Sequence of chain 1.P:
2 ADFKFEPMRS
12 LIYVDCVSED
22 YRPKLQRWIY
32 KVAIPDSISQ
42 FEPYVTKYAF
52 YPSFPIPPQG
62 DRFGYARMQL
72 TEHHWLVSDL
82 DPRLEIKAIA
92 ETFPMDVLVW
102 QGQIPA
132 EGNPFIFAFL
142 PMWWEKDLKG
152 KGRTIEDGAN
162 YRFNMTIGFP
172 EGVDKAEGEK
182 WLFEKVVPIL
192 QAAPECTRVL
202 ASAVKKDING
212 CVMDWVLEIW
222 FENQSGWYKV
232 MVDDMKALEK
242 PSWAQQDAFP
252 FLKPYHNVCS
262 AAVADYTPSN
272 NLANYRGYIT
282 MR

Sequence of chain 1.J:
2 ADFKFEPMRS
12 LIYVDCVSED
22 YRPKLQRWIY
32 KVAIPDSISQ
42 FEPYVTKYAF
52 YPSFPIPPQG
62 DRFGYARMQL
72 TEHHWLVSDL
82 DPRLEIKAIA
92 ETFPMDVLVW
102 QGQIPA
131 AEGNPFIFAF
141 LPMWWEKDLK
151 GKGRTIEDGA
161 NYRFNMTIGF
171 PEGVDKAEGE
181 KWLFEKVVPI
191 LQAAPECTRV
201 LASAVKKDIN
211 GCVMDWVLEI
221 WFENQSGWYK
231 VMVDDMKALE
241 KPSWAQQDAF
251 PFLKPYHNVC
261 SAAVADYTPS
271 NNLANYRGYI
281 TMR

Binding-site contacts:
Ligand atom C14 contacts residue EPE1 of chain 1.AC at 4.0 Å.
Ligand atom O27 contacts residue GLU157 of chain 1.J at 2.7 Å (salt-bridge).
Ligand atom C19 contacts residue EPE1 of chain 1.AC at 4.0 Å.
Ligand atom C18 contacts residue EPE1 of chain 1.AC at 4.0 Å.
Ligand atom C19 contacts residue PRO95 of chain 1.P at 3.8 Å (hydrophobic).
Ligand atom C19 contacts residue THR93 of chain 1.P at 4.2 Å.
Ligand atom C18 contacts residue SO41 of chain 1.FC at 3.9 Å.
Ligand atom C4 contacts residue ASP97 of chain 1.P at 4.2 Å.
Ligand atom C16 contacts residue PRO95 of chain 1.P at 4.4 Å (hydrophobic).
Ligand atom O12 contacts residue ASP97 of chain 1.P at 4.2 Å.
Ligand atom C5 contacts residue PRO95 of chain 1.P at 3.8 Å (hydrophobic).
Ligand atom C16 contacts residue EPE1 of chain 1.AC at 3.7 Å.
Ligand atom O24 contacts residue EPE1 of chain 1.AC at 3.8 Å.
Ligand atom C11 contacts residue PRO95 of chain 1.P at 4.0 Å (hydrophobic).
Ligand atom C19 contacts residue GLU157 of chain 1.J at 4.0 Å.
Ligand atom C18 contacts residue VAL33 of chain 1.P at 4.4 Å (hydrophobic).
Ligand atom C17 contacts residue TRP29 of chain 1.P at 4.0 Å (hydrophobic).
Ligand atom O27 contacts residue EPE1 of chain 1.AC at 3.7 Å.
Ligand atom C10 contacts residue GLU157 of chain 1.J at 3.6 Å.
Ligand atom C17 contacts residue SO41 of chain 1.FC at 4.2 Å.
Ligand atom C6 contacts residue ASP97 of chain 1.P at 4.2 Å.
Ligand atom C15 contacts residue EPE1 of chain 1.AC at 4.0 Å.
Ligand atom C4 contacts residue PRO95 of chain 1.P at 4.0 Å (hydrophobic).
Ligand atom O29 contacts residue ASP97 of chain 1.P at 4.1 Å.
Ligand atom C5 contacts residue ASP97 of chain 1.P at 3.4 Å.
Ligand atom O24 contacts residue SO41 of chain 1.FC at 4.2 Å.
Ligand atom C15 contacts residue PRO95 of chain 1.P at 4.0 Å (hydrophobic).
Ligand atom O23 contacts residue TRP29 of chain 1.P at 4.1 Å.
Ligand atom C14 contacts residue PRO95 of chain 1.P at 3.6 Å (hydrophobic).
Ligand atom O23 contacts residue SO41 of chain 1.FC at 3.6 Å.
Ligand atom O24 contacts residue ARG28 of chain 1.P at 3.9 Å.
Ligand atom O24 contacts residue TRP29 of chain 1.P at 3.5 Å.
Ligand atom C16 contacts residue TRP101 of chain 1.P at 4.3 Å (hydrophobic).
Ligand atom O23 contacts residue VAL33 of chain 1.P at 3.3 Å.
Ligand atom C18 contacts residue TRP29 of chain 1.P at 4.2 Å (hydrophobic).
Ligand atom O23 contacts residue THR93 of chain 1.P at 3.8 Å.
Ligand atom C17 contacts residue EPE1 of chain 1.AC at 4.1 Å.
Ligand atom O12 contacts residue PRO95 of chain 1.P at 3.2 Å.
Ligand atom O23 contacts residue GLU157 of chain 1.J at 4.3 Å.
Ligand atom C18 contacts residue PRO95 of chain 1.P at 4.2 Å (hydrophobic).

The protein below binds the small molecule below.
Small molecule (SMILES): O=C1c2c(O)cc(O)cc2O[C@H](c2ccc(O)c(O)c2)[C@H]1O